The small molecule below binds the protein below.
Small molecule (SMILES): CCCCCc1ccc(Oc2ccccc2)c(O)c1

Binding-site contacts:
Ligand atom C18 contacts residue VAL227 of chain 1.C at 3.8 Å (hydrophobic).
Ligand atom C1 contacts residue TYR173 of chain 1.C at 3.9 Å (hydrophobic).
Ligand atom C4 contacts residue NAP1 of chain 1.O at 3.4 Å.
Ligand atom C3 contacts residue NAP1 of chain 1.O at 3.1 Å.
Ligand atom C2 contacts residue NAP1 of chain 1.O at 3.3 Å.
Ligand atom O17 contacts residue LYS190 of chain 1.C at 3.9 Å.
Ligand atom O17 contacts residue NAP1 of chain 1.O at 2.6 Å (h-bond).
Ligand atom C15 contacts residue PHE230 of chain 1.C at 3.9 Å (hydrophobic).
Ligand atom C12 contacts residue LEU128 of chain 1.C at 3.7 Å (hydrophobic).
Ligand atom C11 contacts residue ALA123 of chain 1.C at 3.7 Å (hydrophobic).
Ligand atom C1 contacts residue NAP1 of chain 1.O at 3.5 Å.
Ligand atom C11 contacts residue LEU128 of chain 1.C at 4.0 Å (hydrophobic).
Ligand atom O7 contacts residue SER223 of chain 1.C at 4.0 Å.
Ligand atom C6 contacts residue TYR183 of chain 1.C at 3.5 Å (hydrophobic).
Ligand atom C18 contacts residue TYR183 of chain 1.C at 3.9 Å (hydrophobic).
Ligand atom C6 contacts residue NAP1 of chain 1.O at 3.5 Å.
Ligand atom C17 contacts residue VAL227 of chain 1.C at 3.7 Å (hydrophobic).
Ligand atom O17 contacts residue TYR183 of chain 1.C at 2.6 Å (h-bond).
Ligand atom C10 contacts residue SER223 of chain 1.C at 3.8 Å.
Ligand atom C1 contacts residue TYR183 of chain 1.C at 3.5 Å (hydrophobic).
Ligand atom C10 contacts residue ALA121 of chain 1.C at 3.7 Å (hydrophobic).
Ligand atom C5 contacts residue NAP1 of chain 1.O at 3.4 Å.
Ligand atom C11 contacts residue MET186 of chain 1.C at 3.7 Å (hydrophobic).
Ligand atom C13 contacts residue VAL227 of chain 1.C at 3.7 Å (hydrophobic).
Ligand atom C10 contacts residue PHE122 of chain 1.C at 3.8 Å (hydrophobic).
Ligand atom C8 contacts residue NAP1 of chain 1.O at 3.6 Å.
Ligand atom C9 contacts residue SER223 of chain 1.C at 3.3 Å.
Ligand atom C9 contacts residue NAP1 of chain 1.O at 3.9 Å.
Ligand atom C4 contacts residue ALA224 of chain 1.C at 3.7 Å (hydrophobic).
Ligand atom C14 contacts residue TYR173 of chain 1.C at 3.9 Å (hydrophobic).
Ligand atom C12 contacts residue VAL227 of chain 1.C at 3.9 Å (hydrophobic).
Ligand atom C18 contacts residue GLN181 of chain 1.C at 3.7 Å.
Ligand atom C15 contacts residue VAL227 of chain 1.C at 3.9 Å (hydrophobic).
Ligand atom C18 contacts residue VAL180 of chain 1.C at 3.9 Å (hydrophobic).
Ligand atom C3 contacts residue ALA224 of chain 1.C at 3.7 Å (hydrophobic).
Ligand atom C16 contacts residue PHE230 of chain 1.C at 3.9 Å (hydrophobic).
Ligand atom C16 contacts residue TYR173 of chain 1.C at 3.5 Å (hydrophobic).
Ligand atom C8 contacts residue SER223 of chain 1.C at 3.7 Å.
Ligand atom O7 contacts residue NAP1 of chain 1.O at 3.2 Å.
Ligand atom C14 contacts residue NAP1 of chain 1.O at 3.5 Å.

Sequence of chain 1.C:
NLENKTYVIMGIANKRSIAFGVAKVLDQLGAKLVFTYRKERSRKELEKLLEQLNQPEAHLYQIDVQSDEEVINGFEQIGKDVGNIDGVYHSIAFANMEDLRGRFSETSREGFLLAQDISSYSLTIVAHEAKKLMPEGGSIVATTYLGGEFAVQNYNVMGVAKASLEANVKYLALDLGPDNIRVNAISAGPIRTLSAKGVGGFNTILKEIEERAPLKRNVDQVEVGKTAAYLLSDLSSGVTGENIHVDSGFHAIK